Binding-site contacts:
Ligand atom C7 contacts residue ASN751 of chain 1.D at 3.0 Å.
Ligand atom N2 contacts residue ASN751 of chain 1.D at 2.8 Å (h-bond).
Ligand atom O5 contacts residue ASN751 of chain 1.D at 2.4 Å (h-bond).
Ligand atom C1 contacts residue ASN751 of chain 1.D at 1.4 Å.
Ligand atom C7 contacts residue LEU752 of chain 1.D at 4.4 Å (hydrophobic).
Ligand atom C7 contacts residue LEU729 of chain 1.D at 4.1 Å (hydrophobic).
Ligand atom C8 contacts residue ARG543 of chain 1.D at 3.8 Å.
Ligand atom C8 contacts residue LEU729 of chain 1.D at 3.5 Å (hydrophobic).
Ligand atom C4 contacts residue ASN751 of chain 1.D at 4.2 Å.
Ligand atom C2 contacts residue ASN751 of chain 1.D at 2.4 Å.
Ligand atom N2 contacts residue ARG543 of chain 1.D at 4.3 Å.
Ligand atom C7 contacts residue ASN749 of chain 1.D at 4.0 Å.
Ligand atom C8 contacts residue ASN751 of chain 1.D at 3.8 Å.
Ligand atom C8 contacts residue LEU752 of chain 1.D at 3.9 Å (hydrophobic).
Ligand atom O7 contacts residue LEU729 of chain 1.D at 4.3 Å.
Ligand atom O7 contacts residue ASN751 of chain 1.D at 2.8 Å (h-bond).
Ligand atom C3 contacts residue ASN751 of chain 1.D at 3.7 Å.
Ligand atom C8 contacts residue ASN749 of chain 1.D at 4.2 Å.
Ligand atom C5 contacts residue ASN751 of chain 1.D at 3.7 Å.
Ligand atom O7 contacts residue ASN749 of chain 1.D at 3.2 Å (h-bond).

The small molecule below binds the protein below.
Small molecule (SMILES): CC(=O)N[C@@H]1[C@@H](O)[C@H](O)[C@@H](CO)O[C@H]1O

Sequence of chain 1.D:
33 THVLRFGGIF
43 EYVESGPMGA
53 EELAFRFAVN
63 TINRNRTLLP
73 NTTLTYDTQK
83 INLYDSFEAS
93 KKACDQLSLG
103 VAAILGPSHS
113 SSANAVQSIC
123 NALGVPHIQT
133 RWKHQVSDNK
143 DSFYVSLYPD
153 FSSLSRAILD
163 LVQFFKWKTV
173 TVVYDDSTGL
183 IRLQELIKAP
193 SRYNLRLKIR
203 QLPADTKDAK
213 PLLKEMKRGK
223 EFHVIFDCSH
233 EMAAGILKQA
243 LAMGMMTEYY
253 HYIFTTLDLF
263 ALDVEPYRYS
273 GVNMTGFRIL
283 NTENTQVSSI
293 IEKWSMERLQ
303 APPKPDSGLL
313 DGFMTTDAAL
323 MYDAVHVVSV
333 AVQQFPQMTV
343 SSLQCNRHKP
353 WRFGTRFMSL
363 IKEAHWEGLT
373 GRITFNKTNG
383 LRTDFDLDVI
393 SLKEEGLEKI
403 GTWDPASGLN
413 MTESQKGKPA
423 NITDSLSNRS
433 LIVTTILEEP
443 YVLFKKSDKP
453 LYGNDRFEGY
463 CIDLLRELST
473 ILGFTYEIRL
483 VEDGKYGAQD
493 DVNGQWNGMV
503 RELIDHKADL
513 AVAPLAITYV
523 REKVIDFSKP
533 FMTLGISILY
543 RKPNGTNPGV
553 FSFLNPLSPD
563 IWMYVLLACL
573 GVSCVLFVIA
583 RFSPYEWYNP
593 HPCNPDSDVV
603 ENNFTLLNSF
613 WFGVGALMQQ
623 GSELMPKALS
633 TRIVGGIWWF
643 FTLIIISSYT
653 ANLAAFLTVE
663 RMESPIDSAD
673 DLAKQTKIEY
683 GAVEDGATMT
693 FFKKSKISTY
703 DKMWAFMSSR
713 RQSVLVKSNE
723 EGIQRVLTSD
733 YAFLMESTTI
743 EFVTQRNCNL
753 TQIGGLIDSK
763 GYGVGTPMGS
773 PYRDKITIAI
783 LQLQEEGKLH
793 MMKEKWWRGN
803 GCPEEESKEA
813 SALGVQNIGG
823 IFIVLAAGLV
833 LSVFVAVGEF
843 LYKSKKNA